Binding-site contacts:
Ligand atom C1 contacts residue ASN71 of chain 1.D at 4.2 Å.

The protein below binds the small molecule below.
Small molecule (SMILES): CC(=O)N[C@@H]1[C@@H](O)[C@H](O)[C@@H](CO)O[C@H]1O

Sequence of chain 1.D:
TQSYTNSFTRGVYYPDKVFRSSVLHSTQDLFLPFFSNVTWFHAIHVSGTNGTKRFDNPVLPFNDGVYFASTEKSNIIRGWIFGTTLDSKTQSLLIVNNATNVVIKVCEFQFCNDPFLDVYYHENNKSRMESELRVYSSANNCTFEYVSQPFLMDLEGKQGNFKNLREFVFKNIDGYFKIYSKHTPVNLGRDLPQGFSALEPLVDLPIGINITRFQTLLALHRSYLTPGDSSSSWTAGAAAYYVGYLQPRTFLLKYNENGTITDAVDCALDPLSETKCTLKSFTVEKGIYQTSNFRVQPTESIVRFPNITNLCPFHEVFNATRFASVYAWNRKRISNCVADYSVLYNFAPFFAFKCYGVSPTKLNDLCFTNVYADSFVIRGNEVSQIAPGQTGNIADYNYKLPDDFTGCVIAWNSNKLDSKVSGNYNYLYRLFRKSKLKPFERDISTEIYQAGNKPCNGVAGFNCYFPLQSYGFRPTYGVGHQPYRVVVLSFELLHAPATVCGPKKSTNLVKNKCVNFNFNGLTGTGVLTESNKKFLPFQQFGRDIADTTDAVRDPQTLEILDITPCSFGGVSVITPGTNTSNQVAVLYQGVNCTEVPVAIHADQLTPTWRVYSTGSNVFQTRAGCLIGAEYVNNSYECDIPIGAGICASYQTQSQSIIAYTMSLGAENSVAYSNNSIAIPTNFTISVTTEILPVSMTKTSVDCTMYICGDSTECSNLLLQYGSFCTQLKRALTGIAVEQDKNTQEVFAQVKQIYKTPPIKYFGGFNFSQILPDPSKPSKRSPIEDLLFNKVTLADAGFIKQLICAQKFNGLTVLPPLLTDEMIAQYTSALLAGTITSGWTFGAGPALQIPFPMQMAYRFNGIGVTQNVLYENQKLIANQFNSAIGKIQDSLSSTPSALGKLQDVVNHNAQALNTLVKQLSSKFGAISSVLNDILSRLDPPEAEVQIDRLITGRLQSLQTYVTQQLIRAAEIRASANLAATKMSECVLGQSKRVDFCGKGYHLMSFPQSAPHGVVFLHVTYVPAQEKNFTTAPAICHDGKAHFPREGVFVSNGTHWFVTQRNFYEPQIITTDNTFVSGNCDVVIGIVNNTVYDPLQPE